A small-molecule ligand and the protein it binds are described below.
Small molecule (SMILES): NCCCCCC(=O)O

Binding-site contacts:
Ligand atom C5 contacts residue TYR170 of chain 1.A at 4.0 Å (hydrophobic).
Ligand atom C6 contacts residue TYR215 of chain 1.A at 3.5 Å (hydrophobic).
Ligand atom OXT contacts residue TYR370 of chain 1.A at 4.0 Å.
Ligand atom O contacts residue TYR370 of chain 1.A at 3.2 Å (h-bond).
Ligand atom OXT contacts residue ASP314 of chain 1.A at 4.3 Å.
Ligand atom O contacts residue HIS375 of chain 1.A at 3.3 Å.
Ligand atom N contacts residue ALA112 of chain 1.A at 3.5 Å.
Ligand atom C2 contacts residue ILE343 of chain 1.A at 4.1 Å (hydrophobic).
Ligand atom C3 contacts residue TYR370 of chain 1.A at 3.9 Å (hydrophobic).
Ligand atom N contacts residue TYR170 of chain 1.A at 3.0 Å (h-bond).
Ligand atom C contacts residue PHE317 of chain 1.A at 4.2 Å (hydrophobic).
Ligand atom C5 contacts residue ILE345 of chain 1.A at 4.2 Å (hydrophobic).
Ligand atom C5 contacts residue ACA1 of chain 1.E at 3.7 Å.
Ligand atom C6 contacts residue GLY344 of chain 1.A at 4.0 Å.
Ligand atom C6 contacts residue ILE343 of chain 1.A at 3.8 Å (hydrophobic).
Ligand atom C5 contacts residue TYR215 of chain 1.A at 4.1 Å (hydrophobic).
Ligand atom N contacts residue TYR215 of chain 1.A at 3.3 Å (h-bond).
Ligand atom C contacts residue HIS375 of chain 1.A at 4.4 Å.
Ligand atom C6 contacts residue ILE345 of chain 1.A at 3.8 Å (hydrophobic).
Ligand atom C2 contacts residue TYR370 of chain 1.A at 3.4 Å (hydrophobic).
Ligand atom OXT contacts residue TRP331 of chain 1.A at 3.8 Å.
Ligand atom C3 contacts residue TRP331 of chain 1.A at 3.6 Å (hydrophobic).
Ligand atom C contacts residue TRP331 of chain 1.A at 3.9 Å (hydrophobic).
Ligand atom C4 contacts residue TYR370 of chain 1.A at 4.0 Å (hydrophobic).
Ligand atom C2 contacts residue TRP331 of chain 1.A at 3.7 Å (hydrophobic).
Ligand atom C6 contacts residue ACA1 of chain 1.E at 2.5 Å.
Ligand atom C6 contacts residue TYR170 of chain 1.A at 4.1 Å (hydrophobic).
Ligand atom C6 contacts residue ALA112 of chain 1.A at 3.7 Å (hydrophobic).
Ligand atom C4 contacts residue ILE343 of chain 1.A at 3.8 Å (hydrophobic).
Ligand atom C4 contacts residue TRP331 of chain 1.A at 4.0 Å (hydrophobic).
Ligand atom C contacts residue TYR370 of chain 1.A at 3.5 Å (hydrophobic).
Ligand atom N contacts residue ACA1 of chain 1.E at 1.3 Å.
Ligand atom N contacts residue ILE345 of chain 1.A at 3.6 Å.
Ligand atom O contacts residue PHE317 of chain 1.A at 3.5 Å.

Sequence of chain 1.A:
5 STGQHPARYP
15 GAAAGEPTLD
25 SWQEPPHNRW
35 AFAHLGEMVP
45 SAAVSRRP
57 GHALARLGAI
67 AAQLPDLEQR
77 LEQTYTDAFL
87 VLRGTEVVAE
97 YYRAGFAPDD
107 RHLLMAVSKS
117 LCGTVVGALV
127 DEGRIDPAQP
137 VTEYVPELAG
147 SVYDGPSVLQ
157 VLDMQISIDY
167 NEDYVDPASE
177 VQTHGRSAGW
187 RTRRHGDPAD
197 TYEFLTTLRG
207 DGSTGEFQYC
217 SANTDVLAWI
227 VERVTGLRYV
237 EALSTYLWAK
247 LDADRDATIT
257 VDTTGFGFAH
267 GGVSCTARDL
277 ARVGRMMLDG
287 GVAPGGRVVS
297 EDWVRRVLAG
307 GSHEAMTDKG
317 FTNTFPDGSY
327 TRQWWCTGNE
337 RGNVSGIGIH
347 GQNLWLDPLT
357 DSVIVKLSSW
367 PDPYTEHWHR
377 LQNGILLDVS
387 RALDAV